Sequence of chain 1.G:
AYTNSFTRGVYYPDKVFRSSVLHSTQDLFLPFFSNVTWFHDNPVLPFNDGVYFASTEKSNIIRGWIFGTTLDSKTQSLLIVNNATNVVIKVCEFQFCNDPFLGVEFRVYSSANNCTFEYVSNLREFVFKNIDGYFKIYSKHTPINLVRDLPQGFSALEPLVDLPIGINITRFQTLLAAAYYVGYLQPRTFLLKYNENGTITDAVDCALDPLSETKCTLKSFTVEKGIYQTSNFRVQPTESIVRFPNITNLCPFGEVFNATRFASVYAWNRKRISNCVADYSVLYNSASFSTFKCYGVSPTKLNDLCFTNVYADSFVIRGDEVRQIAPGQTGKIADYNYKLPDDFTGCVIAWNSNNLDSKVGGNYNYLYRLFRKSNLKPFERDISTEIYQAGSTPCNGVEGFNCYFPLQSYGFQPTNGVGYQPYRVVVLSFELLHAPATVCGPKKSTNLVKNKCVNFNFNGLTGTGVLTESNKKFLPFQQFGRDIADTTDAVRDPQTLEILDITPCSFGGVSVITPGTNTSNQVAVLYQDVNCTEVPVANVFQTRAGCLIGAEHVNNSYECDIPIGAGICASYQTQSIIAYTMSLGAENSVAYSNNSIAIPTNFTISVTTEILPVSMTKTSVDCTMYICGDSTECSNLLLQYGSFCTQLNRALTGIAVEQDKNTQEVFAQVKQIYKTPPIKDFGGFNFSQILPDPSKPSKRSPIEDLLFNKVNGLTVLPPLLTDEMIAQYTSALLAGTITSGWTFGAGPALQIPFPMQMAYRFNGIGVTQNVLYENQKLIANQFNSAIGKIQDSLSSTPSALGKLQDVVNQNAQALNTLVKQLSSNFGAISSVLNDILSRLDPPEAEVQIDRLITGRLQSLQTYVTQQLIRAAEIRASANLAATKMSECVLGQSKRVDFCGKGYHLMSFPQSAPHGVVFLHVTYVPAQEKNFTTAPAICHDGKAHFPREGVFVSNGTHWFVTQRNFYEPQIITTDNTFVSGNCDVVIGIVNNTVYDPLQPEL

Sequence of chain 1.D:
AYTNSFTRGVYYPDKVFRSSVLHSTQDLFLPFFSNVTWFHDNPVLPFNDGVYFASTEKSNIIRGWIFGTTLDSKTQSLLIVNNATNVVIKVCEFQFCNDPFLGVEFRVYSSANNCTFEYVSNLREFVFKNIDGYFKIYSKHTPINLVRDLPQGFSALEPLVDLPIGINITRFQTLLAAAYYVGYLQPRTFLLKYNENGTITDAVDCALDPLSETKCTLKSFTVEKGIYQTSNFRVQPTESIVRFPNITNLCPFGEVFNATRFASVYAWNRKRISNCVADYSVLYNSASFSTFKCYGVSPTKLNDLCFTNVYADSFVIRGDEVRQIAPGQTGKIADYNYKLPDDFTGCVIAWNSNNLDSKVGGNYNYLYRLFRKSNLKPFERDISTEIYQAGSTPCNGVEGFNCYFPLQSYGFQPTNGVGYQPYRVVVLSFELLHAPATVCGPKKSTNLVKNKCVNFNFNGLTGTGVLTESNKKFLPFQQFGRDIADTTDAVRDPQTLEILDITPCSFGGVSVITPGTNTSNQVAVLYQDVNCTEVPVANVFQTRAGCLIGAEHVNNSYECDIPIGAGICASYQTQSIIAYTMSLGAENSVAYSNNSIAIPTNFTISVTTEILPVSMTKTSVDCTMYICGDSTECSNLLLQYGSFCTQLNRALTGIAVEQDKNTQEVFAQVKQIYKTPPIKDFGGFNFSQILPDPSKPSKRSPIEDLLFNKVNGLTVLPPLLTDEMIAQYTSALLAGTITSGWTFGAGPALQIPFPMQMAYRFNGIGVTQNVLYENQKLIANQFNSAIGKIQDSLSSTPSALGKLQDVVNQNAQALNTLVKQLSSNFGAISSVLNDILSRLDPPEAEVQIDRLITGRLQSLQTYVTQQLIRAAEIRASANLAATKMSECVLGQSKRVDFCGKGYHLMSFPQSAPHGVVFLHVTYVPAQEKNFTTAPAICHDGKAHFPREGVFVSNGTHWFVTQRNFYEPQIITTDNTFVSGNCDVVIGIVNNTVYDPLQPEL

Binding-site contacts:
Ligand atom O7 contacts residue HIS519 of chain 1.D at 4.3 Å.
Ligand atom C1 contacts residue ASN234 of chain 1.G at 1.4 Å.
Ligand atom C8 contacts residue ASN234 of chain 1.G at 3.9 Å.
Ligand atom C7 contacts residue ASN234 of chain 1.G at 3.1 Å.
Ligand atom C7 contacts residue HIS519 of chain 1.D at 4.4 Å.
Ligand atom C4 contacts residue ASN234 of chain 1.G at 4.1 Å.
Ligand atom O7 contacts residue ASN234 of chain 1.G at 3.1 Å (h-bond).
Ligand atom C2 contacts residue ASN234 of chain 1.G at 2.3 Å.
Ligand atom N2 contacts residue ASN234 of chain 1.G at 2.7 Å (h-bond).
Ligand atom C8 contacts residue HIS519 of chain 1.D at 3.6 Å.
Ligand atom O5 contacts residue ASN234 of chain 1.G at 2.4 Å (h-bond).
Ligand atom C5 contacts residue ASN234 of chain 1.G at 3.6 Å.
Ligand atom C3 contacts residue ASN234 of chain 1.G at 3.6 Å.

A protein and the small-molecule ligand that binds it are described below.
Small molecule (SMILES): CC(=O)N[C@@H]1[C@@H](O)[C@H](O)[C@@H](CO)O[C@H]1O